Sequence of chain 1.B:
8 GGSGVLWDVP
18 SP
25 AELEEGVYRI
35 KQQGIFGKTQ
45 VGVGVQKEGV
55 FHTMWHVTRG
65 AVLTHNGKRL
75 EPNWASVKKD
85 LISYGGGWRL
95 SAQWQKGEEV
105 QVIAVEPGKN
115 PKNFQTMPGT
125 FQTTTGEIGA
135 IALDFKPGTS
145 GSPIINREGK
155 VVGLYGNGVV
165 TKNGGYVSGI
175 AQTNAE

A small-molecule ligand and the protein it binds are described below.
Small molecule (SMILES): CCCC[C@H](NC(=O)c1ccccc1)C(=O)N[C@@H](CCCCN)C(=O)N[C@@H](CCCN=C(N)N)C(=O)N[C@H](C=O)CCCN=C(N)N

Binding-site contacts:
Ligand atom CZ contacts residue ASP138 of chain 1.B at 3.8 Å.
Ligand atom O contacts residue GLY162 of chain 1.B at 2.8 Å (h-bond).
Ligand atom CG contacts residue PHE139 of chain 1.B at 3.6 Å (hydrophobic).
Ligand atom CA contacts residue SO41 of chain 1.J at 3.7 Å.
Ligand atom NH2 contacts residue GLY38 of chain 1.A at 3.6 Å.
Ligand atom CD contacts residue ASN161 of chain 1.B at 3.8 Å.
Ligand atom C contacts residue GLY160 of chain 1.B at 3.5 Å.
Ligand atom N contacts residue SER144 of chain 1.B at 3.0 Å (h-bond).
Ligand atom CG contacts residue TYR159 of chain 1.B at 3.8 Å (hydrophobic).
Ligand atom NH1 contacts residue HIS60 of chain 1.B at 3.8 Å.
Ligand atom CB contacts residue GLY162 of chain 1.B at 3.2 Å.
Ligand atom CA contacts residue SER144 of chain 1.B at 2.4 Å.
Ligand atom N contacts residue TYR170 of chain 1.B at 3.8 Å.
Ligand atom O contacts residue TYR170 of chain 1.B at 3.1 Å.
Ligand atom NH1 contacts residue ASP138 of chain 1.B at 3.2 Å (salt-bridge).
Ligand atom CG contacts residue GLY160 of chain 1.B at 3.4 Å.
Ligand atom O contacts residue HIS60 of chain 1.B at 3.0 Å (h-bond).
Ligand atom CD contacts residue GLY162 of chain 1.B at 3.6 Å.
Ligand atom O contacts residue SER144 of chain 1.B at 2.1 Å (h-bond).
Ligand atom NZ contacts residue ARG41 of chain 1.A at 3.5 Å.
Ligand atom NE contacts residue PHE139 of chain 1.B at 2.9 Å (h-bond).
Ligand atom C contacts residue TYR170 of chain 1.B at 3.4 Å (hydrophobic).
Ligand atom CA contacts residue GLY160 of chain 1.B at 3.2 Å.
Ligand atom C contacts residue SER144 of chain 1.B at 1.3 Å.
Ligand atom CE contacts residue MET40 of chain 1.A at 3.6 Å (hydrophobic).
Ligand atom O contacts residue SO41 of chain 1.J at 3.4 Å (h-bond).
Ligand atom CB contacts residue SER144 of chain 1.B at 3.0 Å.
Ligand atom CG contacts residue GLY162 of chain 1.B at 3.7 Å.
Ligand atom N contacts residue GLY160 of chain 1.B at 2.8 Å (h-bond).
Ligand atom CD contacts residue MET40 of chain 1.A at 3.3 Å (hydrophobic).
Ligand atom C contacts residue HIS60 of chain 1.B at 3.7 Å.
Ligand atom CA contacts residue GLY162 of chain 1.B at 3.8 Å.
Ligand atom CD contacts residue PHE139 of chain 1.B at 3.2 Å (hydrophobic).
Ligand atom NH2 contacts residue ASN161 of chain 1.B at 3.1 Å (h-bond).
Ligand atom NE contacts residue ASP138 of chain 1.B at 3.5 Å (salt-bridge).
Ligand atom O contacts residue TYR170 of chain 1.B at 2.8 Å (h-bond).
Ligand atom C contacts residue SO41 of chain 1.J at 3.5 Å.
Ligand atom CG contacts residue HIS60 of chain 1.B at 3.4 Å.
Ligand atom O contacts residue SO41 of chain 1.J at 2.7 Å (h-bond).
Ligand atom NZ contacts residue MET40 of chain 1.A at 2.8 Å (h-bond).

Sequence of chain 1.A:
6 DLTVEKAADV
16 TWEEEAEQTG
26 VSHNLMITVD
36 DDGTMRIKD